This small molecule binds to this protein.
Small molecule (SMILES): CC(=O)N[C@@H]1[C@@H](O)[C@H](O)[C@@H](CO)O[C@H]1O

Sequence of chain 1.A:
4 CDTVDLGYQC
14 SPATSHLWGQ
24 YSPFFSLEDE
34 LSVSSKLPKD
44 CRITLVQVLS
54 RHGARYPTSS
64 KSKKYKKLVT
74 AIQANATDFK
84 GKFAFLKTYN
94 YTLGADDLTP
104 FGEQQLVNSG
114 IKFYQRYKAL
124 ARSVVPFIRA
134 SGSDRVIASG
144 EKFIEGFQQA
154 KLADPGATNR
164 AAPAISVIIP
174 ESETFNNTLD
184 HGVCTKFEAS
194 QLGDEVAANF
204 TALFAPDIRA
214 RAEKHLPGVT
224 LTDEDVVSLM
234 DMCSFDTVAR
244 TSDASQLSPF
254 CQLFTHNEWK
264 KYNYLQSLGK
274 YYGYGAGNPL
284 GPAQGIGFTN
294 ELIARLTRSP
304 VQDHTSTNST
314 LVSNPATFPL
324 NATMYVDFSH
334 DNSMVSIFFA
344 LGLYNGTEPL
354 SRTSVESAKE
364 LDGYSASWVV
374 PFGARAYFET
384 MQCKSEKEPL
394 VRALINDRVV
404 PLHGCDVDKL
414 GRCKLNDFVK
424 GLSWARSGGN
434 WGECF

Binding-site contacts:
Ligand atom O5 contacts residue ASN202 of chain 1.A at 2.4 Å (h-bond).
Ligand atom N2 contacts residue ASN202 of chain 1.A at 2.8 Å (h-bond).
Ligand atom C8 contacts residue LEU195 of chain 1.A at 4.0 Å (hydrophobic).
Ligand atom O7 contacts residue ARG355 of chain 1.A at 2.8 Å (salt-bridge).
Ligand atom C7 contacts residue ARG355 of chain 1.A at 3.5 Å.
Ligand atom O7 contacts residue ASN202 of chain 1.A at 3.7 Å.
Ligand atom C1 contacts residue ASN202 of chain 1.A at 1.4 Å.
Ligand atom C8 contacts residue VAL199 of chain 1.A at 4.1 Å (hydrophobic).
Ligand atom O7 contacts residue VAL199 of chain 1.A at 4.3 Å.
Ligand atom C5 contacts residue ASN202 of chain 1.A at 3.7 Å.
Ligand atom C8 contacts residue GLU198 of chain 1.A at 3.7 Å.
Ligand atom C8 contacts residue ARG355 of chain 1.A at 3.6 Å.
Ligand atom C7 contacts residue ASN202 of chain 1.A at 3.5 Å.
Ligand atom C2 contacts residue ASN202 of chain 1.A at 2.3 Å.
Ligand atom C3 contacts residue ASN202 of chain 1.A at 3.7 Å.
Ligand atom C4 contacts residue ASN202 of chain 1.A at 4.2 Å.